This protein binds this small molecule.
Small molecule (SMILES): CC(=O)N[C@@H]1[C@@H](O)[C@H](O)[C@@H](CO)O[C@H]1O

Binding-site contacts:
Ligand atom C2 contacts residue ASN108 of chain 1.B at 3.2 Å.
Ligand atom C8 contacts residue ASP144 of chain 1.B at 3.8 Å.
Ligand atom C8 contacts residue PHE118 of chain 1.B at 3.5 Å (hydrophobic).
Ligand atom O5 contacts residue ASN108 of chain 1.B at 4.3 Å.
Ligand atom C7 contacts residue ASN108 of chain 1.B at 2.9 Å.
Ligand atom C8 contacts residue GLY107 of chain 1.B at 4.4 Å.
Ligand atom N2 contacts residue ASN108 of chain 1.B at 2.8 Å (h-bond).
Ligand atom C3 contacts residue ASP144 of chain 1.B at 4.4 Å.
Ligand atom C1 contacts residue PHE118 of chain 1.B at 3.7 Å (hydrophobic).
Ligand atom O7 contacts residue ASN108 of chain 1.B at 3.2 Å (h-bond).
Ligand atom C7 contacts residue PHE118 of chain 1.B at 3.8 Å (hydrophobic).
Ligand atom N2 contacts residue PHE118 of chain 1.B at 3.1 Å.
Ligand atom C7 contacts residue ASP144 of chain 1.B at 3.4 Å.
Ligand atom C3 contacts residue PHE118 of chain 1.B at 4.0 Å (hydrophobic).
Ligand atom C8 contacts residue ASN108 of chain 1.B at 3.7 Å.
Ligand atom C2 contacts residue PHE118 of chain 1.B at 3.8 Å (hydrophobic).
Ligand atom O3 contacts residue ASP144 of chain 1.B at 3.1 Å (salt-bridge).
Ligand atom O7 contacts residue ASP144 of chain 1.B at 2.2 Å (salt-bridge).
Ligand atom C1 contacts residue ASN108 of chain 1.B at 3.1 Å.

Sequence of chain 1.B:
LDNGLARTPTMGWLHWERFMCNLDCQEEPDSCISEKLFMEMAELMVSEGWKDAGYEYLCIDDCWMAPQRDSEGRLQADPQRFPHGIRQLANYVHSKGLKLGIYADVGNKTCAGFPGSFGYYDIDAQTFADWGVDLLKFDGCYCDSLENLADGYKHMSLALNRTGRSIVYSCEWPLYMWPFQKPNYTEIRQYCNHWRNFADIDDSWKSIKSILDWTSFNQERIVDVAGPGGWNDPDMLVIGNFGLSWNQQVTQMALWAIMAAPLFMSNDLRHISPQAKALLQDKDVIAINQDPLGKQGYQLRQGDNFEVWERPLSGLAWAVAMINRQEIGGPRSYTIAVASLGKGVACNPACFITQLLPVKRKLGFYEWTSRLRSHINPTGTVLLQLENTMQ